Sequence of chain 1.B:
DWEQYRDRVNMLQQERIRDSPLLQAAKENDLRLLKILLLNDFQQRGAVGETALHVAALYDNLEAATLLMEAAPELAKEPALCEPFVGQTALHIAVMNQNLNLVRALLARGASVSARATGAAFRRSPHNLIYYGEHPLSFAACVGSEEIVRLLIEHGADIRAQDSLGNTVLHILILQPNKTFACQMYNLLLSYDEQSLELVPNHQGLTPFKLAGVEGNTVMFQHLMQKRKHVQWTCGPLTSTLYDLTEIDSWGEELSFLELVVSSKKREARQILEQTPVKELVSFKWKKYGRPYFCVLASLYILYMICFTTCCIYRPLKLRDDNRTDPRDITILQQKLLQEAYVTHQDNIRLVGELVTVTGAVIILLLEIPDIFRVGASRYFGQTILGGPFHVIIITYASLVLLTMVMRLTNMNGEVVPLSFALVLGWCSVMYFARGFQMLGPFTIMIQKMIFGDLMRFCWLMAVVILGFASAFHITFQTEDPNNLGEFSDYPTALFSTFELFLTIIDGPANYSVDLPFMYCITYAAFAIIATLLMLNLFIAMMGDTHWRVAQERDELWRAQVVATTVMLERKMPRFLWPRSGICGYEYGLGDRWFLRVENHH

Binding-site contacts:
Ligand atom C27 contacts residue PHE456 of chain 1.C at 4.0 Å (hydrophobic).
Ligand atom C25 contacts residue ALA561 of chain 1.B at 3.9 Å (hydrophobic).
Ligand atom C24 contacts residue ALA561 of chain 1.B at 3.4 Å (hydrophobic).
Ligand atom C2 contacts residue PHE425 of chain 1.C at 3.7 Å (hydrophobic).
Ligand atom C9 contacts residue ILE486 of chain 1.C at 3.7 Å (hydrophobic).
Ligand atom C8 contacts residue ILE486 of chain 1.C at 4.1 Å (hydrophobic).
Ligand atom C26 contacts residue ILE557 of chain 1.B at 3.2 Å (hydrophobic).
Ligand atom C18 contacts residue LEU460 of chain 1.C at 3.8 Å (hydrophobic).
Ligand atom C3 contacts residue PHE425 of chain 1.C at 3.8 Å (hydrophobic).
Ligand atom O1 contacts residue GLN483 of chain 1.C at 3.1 Å.
Ligand atom C17 contacts residue ILE565 of chain 1.B at 3.8 Å (hydrophobic).
Ligand atom C13 contacts residue ILE565 of chain 1.B at 4.1 Å (hydrophobic).
Ligand atom C27 contacts residue ALA561 of chain 1.B at 3.9 Å (hydrophobic).
Ligand atom C2 contacts residue THR479 of chain 1.C at 4.0 Å.
Ligand atom C19 contacts residue ILE428 of chain 1.C at 4.0 Å (hydrophobic).
Ligand atom C25 contacts residue PHE456 of chain 1.C at 3.4 Å (hydrophobic).
Ligand atom C4 contacts residue PHE425 of chain 1.C at 3.4 Å (hydrophobic).
Ligand atom C19 contacts residue PHE425 of chain 1.C at 3.3 Å (hydrophobic).
Ligand atom C20 contacts residue LEU460 of chain 1.C at 3.8 Å (hydrophobic).
Ligand atom O1 contacts residue PHE425 of chain 1.C at 3.8 Å.
Ligand atom C21 contacts residue ILE565 of chain 1.B at 3.0 Å (hydrophobic).
Ligand atom C2 contacts residue ILE482 of chain 1.C at 3.3 Å (hydrophobic).
Ligand atom C1 contacts residue ILE486 of chain 1.C at 3.9 Å (hydrophobic).
Ligand atom C26 contacts residue ALA561 of chain 1.B at 3.8 Å (hydrophobic).
Ligand atom C20 contacts residue ILE565 of chain 1.B at 3.9 Å (hydrophobic).
Ligand atom C3 contacts residue GLN483 of chain 1.C at 3.5 Å.
Ligand atom C3 contacts residue ILE482 of chain 1.C at 4.0 Å (hydrophobic).
Ligand atom C11 contacts residue CYS463 of chain 1.C at 4.1 Å (hydrophobic).
Ligand atom C27 contacts residue VAL459 of chain 1.C at 3.6 Å (hydrophobic).
Ligand atom O1 contacts residue THR479 of chain 1.C at 2.8 Å (h-bond).
Ligand atom C3 contacts residue THR479 of chain 1.C at 3.8 Å.
Ligand atom C26 contacts residue PHE456 of chain 1.C at 3.2 Å (hydrophobic).
Ligand atom C1 contacts residue MET466 of chain 1.C at 4.1 Å (hydrophobic).
Ligand atom C21 contacts residue PHE504 of chain 1.B at 4.1 Å (hydrophobic).
Ligand atom C1 contacts residue ILE482 of chain 1.C at 3.2 Å (hydrophobic).
Ligand atom C21 contacts residue VAL459 of chain 1.C at 3.1 Å (hydrophobic).
Ligand atom C6 contacts residue PRO424 of chain 1.C at 3.9 Å (hydrophobic).
Ligand atom C19 contacts residue CYS463 of chain 1.C at 4.1 Å (hydrophobic).
Ligand atom C12 contacts residue ILE565 of chain 1.B at 3.4 Å (hydrophobic).
Ligand atom C18 contacts residue ILE428 of chain 1.C at 3.8 Å (hydrophobic).

Sequence of chain 1.C:
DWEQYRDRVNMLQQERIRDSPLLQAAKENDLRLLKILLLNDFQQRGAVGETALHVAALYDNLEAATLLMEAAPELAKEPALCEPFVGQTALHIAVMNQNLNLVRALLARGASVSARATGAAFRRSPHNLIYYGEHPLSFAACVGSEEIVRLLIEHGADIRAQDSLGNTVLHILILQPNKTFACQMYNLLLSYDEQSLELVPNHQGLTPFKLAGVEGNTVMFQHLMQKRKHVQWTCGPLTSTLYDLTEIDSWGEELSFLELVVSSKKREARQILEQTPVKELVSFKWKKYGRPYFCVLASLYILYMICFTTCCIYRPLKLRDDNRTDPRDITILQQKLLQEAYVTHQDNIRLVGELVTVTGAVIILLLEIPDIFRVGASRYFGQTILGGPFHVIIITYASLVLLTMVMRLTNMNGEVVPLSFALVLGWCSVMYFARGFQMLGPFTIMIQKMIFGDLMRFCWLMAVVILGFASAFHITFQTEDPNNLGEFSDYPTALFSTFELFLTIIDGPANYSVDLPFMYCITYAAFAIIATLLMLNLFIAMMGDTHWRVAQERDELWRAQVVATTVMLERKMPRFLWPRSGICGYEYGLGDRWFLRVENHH

This protein binds this small molecule.
Small molecule (SMILES): CC(C)[C@@H](C)/C=C/[C@@H](C)[C@H]1CC[C@H]2C3=CC=C4C[C@@H](O)CC[C@]4(C)[C@H]3CC[C@]12C